A small-molecule ligand and the protein it binds are described below.
Small molecule (SMILES): CC(=O)N[C@H]1[C@H](O[C@H]2[C@H](O)[C@@H](NC(C)=O)CO[C@@H]2CO)O[C@H](CO)[C@@H](O)[C@@H]1O

Binding-site contacts:
Ligand atom C6 contacts residue ASN292 of chain 1.A at 3.9 Å.
Ligand atom C1 contacts residue VAL291 of chain 1.A at 3.5 Å (hydrophobic).
Ligand atom C3 contacts residue ASN279 of chain 1.A at 3.8 Å.
Ligand atom C5 contacts residue ASN292 of chain 1.A at 3.7 Å.
Ligand atom O5 contacts residue VAL291 of chain 1.A at 4.5 Å.
Ligand atom C8 contacts residue GLU69 of chain 1.B at 3.8 Å.
Ligand atom C8 contacts residue SER39 of chain 1.A at 3.5 Å.
Ligand atom O5 contacts residue ASN292 of chain 1.A at 3.6 Å.
Ligand atom C8 contacts residue VAL291 of chain 1.A at 4.2 Å (hydrophobic).
Ligand atom C6 contacts residue GLU69 of chain 1.B at 4.4 Å.
Ligand atom O5 contacts residue ASN279 of chain 1.A at 2.3 Å (h-bond).
Ligand atom C2 contacts residue ASN279 of chain 1.A at 2.4 Å.
Ligand atom C7 contacts residue VAL291 of chain 1.A at 4.4 Å (hydrophobic).
Ligand atom C8 contacts residue ASN279 of chain 1.A at 4.4 Å.
Ligand atom O7 contacts residue ASN279 of chain 1.A at 3.0 Å (h-bond).
Ligand atom C2 contacts residue VAL291 of chain 1.A at 3.9 Å (hydrophobic).
Ligand atom C1 contacts residue ASN279 of chain 1.A at 1.4 Å.
Ligand atom C3 contacts residue VAL291 of chain 1.A at 4.0 Å (hydrophobic).
Ligand atom C5 contacts residue ASN279 of chain 1.A at 3.6 Å.
Ligand atom N2 contacts residue ASN279 of chain 1.A at 2.9 Å (h-bond).
Ligand atom C4 contacts residue ASN279 of chain 1.A at 4.2 Å.
Ligand atom N2 contacts residue VAL291 of chain 1.A at 3.6 Å (h-bond).
Ligand atom C7 contacts residue ASN279 of chain 1.A at 3.2 Å.
Ligand atom C1 contacts residue ASN292 of chain 1.A at 4.0 Å.

Sequence of chain 1.A:
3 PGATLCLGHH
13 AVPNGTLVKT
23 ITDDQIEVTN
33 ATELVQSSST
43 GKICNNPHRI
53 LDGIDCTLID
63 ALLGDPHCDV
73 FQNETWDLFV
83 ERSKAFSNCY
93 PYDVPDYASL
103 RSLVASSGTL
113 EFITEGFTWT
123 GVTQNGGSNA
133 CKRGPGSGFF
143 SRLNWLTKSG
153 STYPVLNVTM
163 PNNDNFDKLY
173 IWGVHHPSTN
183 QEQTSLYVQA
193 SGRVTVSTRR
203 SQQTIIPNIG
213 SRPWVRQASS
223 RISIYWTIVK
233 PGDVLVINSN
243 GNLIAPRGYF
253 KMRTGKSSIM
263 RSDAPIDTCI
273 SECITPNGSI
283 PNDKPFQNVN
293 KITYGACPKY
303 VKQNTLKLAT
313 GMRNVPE

Sequence of chain 1.B:
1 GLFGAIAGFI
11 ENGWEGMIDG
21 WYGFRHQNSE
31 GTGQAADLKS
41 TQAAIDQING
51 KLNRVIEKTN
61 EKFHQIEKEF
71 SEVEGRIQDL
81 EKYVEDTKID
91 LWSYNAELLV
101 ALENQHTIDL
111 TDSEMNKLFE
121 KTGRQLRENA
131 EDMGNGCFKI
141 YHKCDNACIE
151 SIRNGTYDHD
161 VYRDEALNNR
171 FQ